The small molecule below binds the protein below.
Small molecule (SMILES): CC(=O)N[C@@H]1[C@@H](O)[C@H](O)[C@@H](CO)O[C@H]1O

Binding-site contacts:
Ligand atom C4 contacts residue ASN616 of chain 1.C at 4.2 Å.
Ligand atom C3 contacts residue ASN616 of chain 1.C at 3.8 Å.
Ligand atom C7 contacts residue ASN616 of chain 1.C at 3.9 Å.
Ligand atom O5 contacts residue ASN616 of chain 1.C at 2.4 Å (h-bond).
Ligand atom C1 contacts residue ASN616 of chain 1.C at 1.4 Å.
Ligand atom O7 contacts residue ASN616 of chain 1.C at 4.5 Å.
Ligand atom N2 contacts residue ASN616 of chain 1.C at 2.8 Å (h-bond).
Ligand atom C5 contacts residue ASN616 of chain 1.C at 3.7 Å.
Ligand atom C2 contacts residue ASN616 of chain 1.C at 2.4 Å.

Sequence of chain 1.C:
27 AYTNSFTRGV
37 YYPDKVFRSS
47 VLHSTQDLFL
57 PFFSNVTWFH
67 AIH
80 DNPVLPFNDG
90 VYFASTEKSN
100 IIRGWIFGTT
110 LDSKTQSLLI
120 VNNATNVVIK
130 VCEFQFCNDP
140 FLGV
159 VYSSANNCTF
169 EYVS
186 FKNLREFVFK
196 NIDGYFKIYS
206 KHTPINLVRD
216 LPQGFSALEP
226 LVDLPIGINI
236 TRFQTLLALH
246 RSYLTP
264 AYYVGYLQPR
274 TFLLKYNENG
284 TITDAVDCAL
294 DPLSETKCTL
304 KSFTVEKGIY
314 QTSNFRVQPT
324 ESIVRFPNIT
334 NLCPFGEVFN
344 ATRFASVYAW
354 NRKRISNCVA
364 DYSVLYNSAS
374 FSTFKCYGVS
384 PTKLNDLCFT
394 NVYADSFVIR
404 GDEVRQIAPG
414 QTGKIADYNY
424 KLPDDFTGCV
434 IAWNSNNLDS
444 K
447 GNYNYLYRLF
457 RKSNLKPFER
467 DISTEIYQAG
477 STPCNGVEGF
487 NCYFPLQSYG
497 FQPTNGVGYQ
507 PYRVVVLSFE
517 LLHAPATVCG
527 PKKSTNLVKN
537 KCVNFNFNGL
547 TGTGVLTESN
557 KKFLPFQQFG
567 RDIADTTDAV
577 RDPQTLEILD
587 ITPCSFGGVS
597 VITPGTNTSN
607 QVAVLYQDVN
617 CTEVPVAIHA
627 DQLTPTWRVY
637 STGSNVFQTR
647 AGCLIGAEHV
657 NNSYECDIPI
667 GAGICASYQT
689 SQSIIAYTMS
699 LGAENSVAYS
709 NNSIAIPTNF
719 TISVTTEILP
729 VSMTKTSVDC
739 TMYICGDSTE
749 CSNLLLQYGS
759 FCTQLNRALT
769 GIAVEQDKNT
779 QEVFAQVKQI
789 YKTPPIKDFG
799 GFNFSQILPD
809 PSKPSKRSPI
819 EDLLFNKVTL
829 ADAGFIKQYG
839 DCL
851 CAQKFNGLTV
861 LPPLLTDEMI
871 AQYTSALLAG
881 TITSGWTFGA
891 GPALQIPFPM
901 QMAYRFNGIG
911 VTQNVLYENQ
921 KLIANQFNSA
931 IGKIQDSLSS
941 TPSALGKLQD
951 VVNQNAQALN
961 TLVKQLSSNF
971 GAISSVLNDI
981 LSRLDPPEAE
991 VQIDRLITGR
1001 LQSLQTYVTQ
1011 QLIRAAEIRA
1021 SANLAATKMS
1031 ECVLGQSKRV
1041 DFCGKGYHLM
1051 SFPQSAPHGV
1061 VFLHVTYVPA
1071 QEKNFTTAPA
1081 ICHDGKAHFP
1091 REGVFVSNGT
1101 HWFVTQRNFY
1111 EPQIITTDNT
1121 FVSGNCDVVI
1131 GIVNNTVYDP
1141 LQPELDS